Binding-site contacts:
Ligand atom OXT contacts residue SJ41 of chain 2.F at 2.9 Å (h-bond).
Ligand atom C contacts residue ASN231 of chain 2.A at 3.8 Å.
Ligand atom CA contacts residue LEU179 of chain 2.A at 3.8 Å (hydrophobic).
Ligand atom O contacts residue ASN231 of chain 2.A at 3.1 Å (h-bond).
Ligand atom CG2 contacts residue ASN180 of chain 2.A at 3.7 Å.
Ligand atom N contacts residue ASN180 of chain 2.A at 2.9 Å (h-bond).
Ligand atom P contacts residue ARG134 of chain 2.A at 3.8 Å.
Ligand atom CD2 contacts residue ARG65 of chain 2.A at 3.6 Å.
Ligand atom N contacts residue LEU179 of chain 2.A at 3.8 Å.
Ligand atom O contacts residue ASN180 of chain 2.A at 2.9 Å (h-bond).
Ligand atom C contacts residue ASN180 of chain 2.A at 3.6 Å.
Ligand atom C contacts residue LYS54 of chain 2.A at 3.8 Å.
Ligand atom O contacts residue VAL183 of chain 2.A at 3.5 Å.
Ligand atom C contacts residue LYS127 of chain 2.A at 3.7 Å.
Ligand atom CG2 contacts residue GLY176 of chain 2.A at 3.5 Å.
Ligand atom CG contacts residue ARG65 of chain 2.A at 3.8 Å.
Ligand atom CG2 contacts residue ARG134 of chain 2.A at 3.8 Å.
Ligand atom CB contacts residue TRP235 of chain 2.A at 3.8 Å (hydrophobic).
Ligand atom O3P contacts residue ARG134 of chain 2.A at 2.9 Å (salt-bridge).
Ligand atom CB contacts residue ASN231 of chain 2.A at 3.8 Å.
Ligand atom CG2 contacts residue VAL183 of chain 2.A at 3.6 Å (hydrophobic).
Ligand atom CB contacts residue ASN180 of chain 2.A at 3.3 Å.
Ligand atom CA contacts residue ASN231 of chain 2.A at 3.9 Å.
Ligand atom O contacts residue LEU179 of chain 2.A at 3.5 Å.
Ligand atom O3P contacts residue TYR135 of chain 2.A at 2.6 Å (h-bond).
Ligand atom CB contacts residue ASN231 of chain 2.A at 3.5 Å.
Ligand atom P contacts residue ARG61 of chain 2.A at 3.6 Å.
Ligand atom CG1 contacts residue LEU179 of chain 2.A at 3.8 Å (hydrophobic).
Ligand atom OXT contacts residue LYS54 of chain 2.A at 3.7 Å.
Ligand atom O1P contacts residue ARG61 of chain 2.A at 2.8 Å (salt-bridge).
Ligand atom O contacts residue LYS127 of chain 2.A at 2.8 Å (salt-bridge).
Ligand atom CG1 contacts residue LEU227 of chain 2.A at 3.4 Å (hydrophobic).
Ligand atom CA contacts residue ASN180 of chain 2.A at 3.2 Å.
Ligand atom O2P contacts residue ARG134 of chain 2.A at 2.9 Å (salt-bridge).
Ligand atom CG contacts residue GLU187 of chain 2.A at 3.8 Å.
Ligand atom N contacts residue ASN231 of chain 2.A at 2.9 Å (h-bond).
Ligand atom O2P contacts residue ARG61 of chain 2.A at 3.0 Å (salt-bridge).
Ligand atom P contacts residue TYR135 of chain 2.A at 3.8 Å.
Ligand atom CB contacts residue ARG65 of chain 2.A at 3.7 Å.
Ligand atom CA contacts residue ASN231 of chain 2.A at 3.6 Å.

A protein and the small-molecule ligand that binds it are described below.
Small molecule (SMILES): CC(C)[C@H](NC(=O)[C@@H](NC(=O)[C@H](C)NC(=O)[C@@H]1CCCN1C(=O)[C@@H](N)Cc1ccccc1)[C@@H](C)OP(=O)(O)O)C(=O)O

Sequence of chain 2.A:
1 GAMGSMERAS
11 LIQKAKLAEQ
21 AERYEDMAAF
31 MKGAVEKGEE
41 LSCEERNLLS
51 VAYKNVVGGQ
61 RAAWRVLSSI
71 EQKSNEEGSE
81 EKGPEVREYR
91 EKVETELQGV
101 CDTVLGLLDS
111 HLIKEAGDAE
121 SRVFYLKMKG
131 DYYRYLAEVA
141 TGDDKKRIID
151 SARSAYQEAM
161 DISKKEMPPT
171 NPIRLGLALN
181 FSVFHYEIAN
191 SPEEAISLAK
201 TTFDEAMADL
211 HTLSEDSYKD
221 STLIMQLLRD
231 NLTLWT